A small-molecule ligand and the protein it binds are described below.
Small molecule (SMILES): CC[C@H](C)[C@H](NC(=O)[C@@H](NC(=O)[C@H](O)[C@@H](C=O)C(C)C)C(C)C)C(=O)O

Binding-site contacts:
Ligand atom N20 contacts residue LEU127 of chain 1.G at 2.8 Å (h-bond).
Ligand atom C23 contacts residue PRO126 of chain 1.G at 3.8 Å (hydrophobic).
Ligand atom C23 contacts residue LEU127 of chain 1.G at 3.6 Å (hydrophobic).
Ligand atom C11 contacts residue LEU127 of chain 1.G at 3.9 Å (hydrophobic).
Ligand atom O19 contacts residue SER71 of chain 1.G at 3.7 Å.
Ligand atom C14 contacts residue LEU127 of chain 1.G at 3.3 Å (hydrophobic).
Ligand atom C9 contacts residue GLY70 of chain 1.G at 3.1 Å.
Ligand atom C18 contacts residue VAL72 of chain 1.G at 3.7 Å (hydrophobic).
Ligand atom O3 contacts residue MET100 of chain 1.G at 2.8 Å (h-bond).
Ligand atom C7 contacts residue GLY70 of chain 1.G at 3.4 Å.
Ligand atom O10 contacts residue EDO1 of chain 1.DA at 3.4 Å.
Ligand atom C11 contacts residue GLY70 of chain 1.G at 3.6 Å.
Ligand atom N13 contacts residue GLY70 of chain 1.G at 3.1 Å (h-bond).
Ligand atom O12 contacts residue PRO126 of chain 1.G at 3.3 Å.
Ligand atom C1 contacts residue SER99 of chain 1.G at 1.3 Å.
Ligand atom O19 contacts residue VAL72 of chain 1.G at 3.1 Å (h-bond).
Ligand atom C11 contacts residue VAL72 of chain 1.G at 3.7 Å (hydrophobic).
Ligand atom C21 contacts residue LEU127 of chain 1.G at 3.8 Å (hydrophobic).
Ligand atom C9 contacts residue SER99 of chain 1.G at 3.5 Å.
Ligand atom O3 contacts residue GLY70 of chain 1.G at 3.0 Å (h-bond).
Ligand atom C42 contacts residue THR147 of chain 1.G at 3.8 Å.
Ligand atom O3 contacts residue PRO68 of chain 1.G at 3.7 Å.
Ligand atom C24 contacts residue HIS143 of chain 1.G at 3.9 Å.
Ligand atom C18 contacts residue LEU127 of chain 1.G at 3.5 Å (hydrophobic).
Ligand atom C42 contacts residue ILE144 of chain 1.G at 3.8 Å (hydrophobic).
Ligand atom C42 contacts residue PRO126 of chain 1.G at 3.5 Å (hydrophobic).
Ligand atom C4 contacts residue SER99 of chain 1.G at 2.4 Å.
Ligand atom O10 contacts residue SER99 of chain 1.G at 3.5 Å (h-bond).
Ligand atom N13 contacts residue VAL72 of chain 1.G at 3.9 Å.
Ligand atom O10 contacts residue MET100 of chain 1.G at 3.6 Å.
Ligand atom O12 contacts residue LEU127 of chain 1.G at 2.7 Å (h-bond).
Ligand atom C22 contacts residue LEU127 of chain 1.G at 3.6 Å (hydrophobic).
Ligand atom O3 contacts residue GLY69 of chain 1.G at 3.3 Å.
Ligand atom C23 contacts residue VAL72 of chain 1.G at 3.9 Å (hydrophobic).
Ligand atom O10 contacts residue VAL72 of chain 1.G at 3.6 Å.
Ligand atom C6 contacts residue SER99 of chain 1.G at 3.4 Å.
Ligand atom C1 contacts residue MET100 of chain 1.G at 3.3 Å (hydrophobic).
Ligand atom O26 contacts residue GLY128 of chain 1.G at 3.9 Å.
Ligand atom O3 contacts residue SER99 of chain 1.G at 2.2 Å (h-bond).
Ligand atom C5 contacts residue SER99 of chain 1.G at 3.4 Å.

Sequence of chain 1.G:
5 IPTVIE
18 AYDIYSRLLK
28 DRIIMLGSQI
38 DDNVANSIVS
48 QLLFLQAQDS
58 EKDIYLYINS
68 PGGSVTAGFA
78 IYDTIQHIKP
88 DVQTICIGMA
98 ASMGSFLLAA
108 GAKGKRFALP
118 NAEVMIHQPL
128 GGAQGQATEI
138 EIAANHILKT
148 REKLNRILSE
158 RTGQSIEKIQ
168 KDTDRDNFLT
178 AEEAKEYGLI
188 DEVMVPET